Sequence of chain 5.A:
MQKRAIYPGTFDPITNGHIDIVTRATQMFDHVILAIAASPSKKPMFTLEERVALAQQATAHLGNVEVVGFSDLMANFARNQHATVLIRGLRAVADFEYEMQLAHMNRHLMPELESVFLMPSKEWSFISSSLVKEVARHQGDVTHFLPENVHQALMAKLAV

This protein binds this small molecule.
Small molecule (SMILES): Cc1cc(Nc2ccc(C)c(Cl)c2)[n+]2nc(Cc3ccccc3)[nH]c2n1

Binding-site contacts:
Ligand atom C16 contacts residue THR10 of chain 12.A at 3.5 Å.
Ligand atom C10 contacts residue LEU109 of chain 12.A at 4.0 Å (hydrophobic).
Ligand atom C contacts residue LEU131 of chain 5.A at 3.9 Å (hydrophobic).
Ligand atom CL contacts residue LEU102 of chain 12.A at 4.0 Å.
Ligand atom N1 contacts residue MET74 of chain 12.A at 3.9 Å.
Ligand atom C6 contacts residue LEU131 of chain 5.A at 3.5 Å (hydrophobic).
Ligand atom C16 contacts residue ALA37 of chain 12.A at 3.9 Å (hydrophobic).
Ligand atom C10 contacts residue MET105 of chain 12.A at 3.5 Å (hydrophobic).
Ligand atom C5 contacts residue TYR98 of chain 12.A at 3.3 Å (hydrophobic).
Ligand atom C contacts residue GLN101 of chain 12.A at 3.8 Å.
Ligand atom C11 contacts residue LEU73 of chain 12.A at 3.5 Å (hydrophobic).
Ligand atom C10 contacts residue LEU102 of chain 12.A at 3.6 Å (hydrophobic).
Ligand atom CL contacts residue GLN101 of chain 12.A at 3.8 Å.
Ligand atom C9 contacts residue LEU73 of chain 12.A at 3.9 Å (hydrophobic).
Ligand atom C8 contacts residue LEU102 of chain 12.A at 3.7 Å (hydrophobic).
Ligand atom C17 contacts residue THR10 of chain 12.A at 3.7 Å.
Ligand atom C19 contacts residue MET74 of chain 12.A at 3.6 Å (hydrophobic).
Ligand atom C17 contacts residue GLY9 of chain 12.A at 3.7 Å.
Ligand atom C18 contacts residue MET74 of chain 12.A at 3.8 Å (hydrophobic).
Ligand atom C1 contacts residue LEU131 of chain 5.A at 3.6 Å (hydrophobic).
Ligand atom C10 contacts residue VAL135 of chain 5.A at 3.8 Å (hydrophobic).
Ligand atom C18 contacts residue GLY9 of chain 12.A at 3.7 Å.
Ligand atom C14 contacts residue ALA37 of chain 12.A at 3.9 Å (hydrophobic).
Ligand atom C6 contacts residue TYR98 of chain 12.A at 3.4 Å (hydrophobic).
Ligand atom N1 contacts residue LEU73 of chain 12.A at 3.3 Å.
Ligand atom C2 contacts residue LEU131 of chain 5.A at 3.9 Å (hydrophobic).
Ligand atom C8 contacts residue LEU131 of chain 5.A at 4.0 Å (hydrophobic).
Ligand atom C1 contacts residue TYR98 of chain 12.A at 3.9 Å (hydrophobic).
Ligand atom C19 contacts residue PHE70 of chain 12.A at 3.5 Å (hydrophobic).
Ligand atom N2 contacts residue MET74 of chain 12.A at 3.1 Å (h-bond).
Ligand atom C4 contacts residue TYR98 of chain 12.A at 3.9 Å (hydrophobic).
Ligand atom CL contacts residue TYR98 of chain 12.A at 3.4 Å.
Ligand atom C3 contacts residue GLU134 of chain 5.A at 3.7 Å.
Ligand atom CL contacts residue LEU131 of chain 5.A at 3.9 Å.
Ligand atom C19 contacts residue ALA37 of chain 12.A at 3.9 Å (hydrophobic).
Ligand atom C5 contacts residue LEU131 of chain 5.A at 3.8 Å (hydrophobic).
Ligand atom N2 contacts residue LEU73 of chain 12.A at 3.7 Å.
Ligand atom C10 contacts residue ASN106 of chain 12.A at 3.5 Å.
Ligand atom C9 contacts residue LEU102 of chain 12.A at 3.5 Å (hydrophobic).
Ligand atom C15 contacts residue ALA37 of chain 12.A at 3.9 Å (hydrophobic).

Sequence of chain 12.A:
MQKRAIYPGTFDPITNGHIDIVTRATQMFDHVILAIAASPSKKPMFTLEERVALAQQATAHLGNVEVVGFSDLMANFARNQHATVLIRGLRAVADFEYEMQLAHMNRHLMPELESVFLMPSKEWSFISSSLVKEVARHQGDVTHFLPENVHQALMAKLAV